Binding-site contacts:
Ligand atom C4 contacts residue ASN348 of chain 1.B at 4.3 Å.
Ligand atom O6 contacts residue ASN346 of chain 1.B at 4.4 Å.
Ligand atom O7 contacts residue ASN348 of chain 1.B at 3.8 Å.
Ligand atom O5 contacts residue ASN348 of chain 1.B at 2.4 Å (h-bond).
Ligand atom C5 contacts residue ASN348 of chain 1.B at 3.6 Å.
Ligand atom C3 contacts residue ASN348 of chain 1.B at 3.9 Å.
Ligand atom C2 contacts residue ASN348 of chain 1.B at 2.5 Å.
Ligand atom C7 contacts residue ASN348 of chain 1.B at 3.6 Å.
Ligand atom C1 contacts residue ASN348 of chain 1.B at 1.4 Å.
Ligand atom N2 contacts residue ASN348 of chain 1.B at 3.0 Å (h-bond).

The protein below binds the small molecule below.
Small molecule (SMILES): CC(=O)N[C@H]1[C@H](O[C@H]2[C@H](O)[C@@H](NC(C)=O)CO[C@@H]2CO)O[C@H](CO)[C@@H](O)[C@@H]1O

Sequence of chain 1.B:
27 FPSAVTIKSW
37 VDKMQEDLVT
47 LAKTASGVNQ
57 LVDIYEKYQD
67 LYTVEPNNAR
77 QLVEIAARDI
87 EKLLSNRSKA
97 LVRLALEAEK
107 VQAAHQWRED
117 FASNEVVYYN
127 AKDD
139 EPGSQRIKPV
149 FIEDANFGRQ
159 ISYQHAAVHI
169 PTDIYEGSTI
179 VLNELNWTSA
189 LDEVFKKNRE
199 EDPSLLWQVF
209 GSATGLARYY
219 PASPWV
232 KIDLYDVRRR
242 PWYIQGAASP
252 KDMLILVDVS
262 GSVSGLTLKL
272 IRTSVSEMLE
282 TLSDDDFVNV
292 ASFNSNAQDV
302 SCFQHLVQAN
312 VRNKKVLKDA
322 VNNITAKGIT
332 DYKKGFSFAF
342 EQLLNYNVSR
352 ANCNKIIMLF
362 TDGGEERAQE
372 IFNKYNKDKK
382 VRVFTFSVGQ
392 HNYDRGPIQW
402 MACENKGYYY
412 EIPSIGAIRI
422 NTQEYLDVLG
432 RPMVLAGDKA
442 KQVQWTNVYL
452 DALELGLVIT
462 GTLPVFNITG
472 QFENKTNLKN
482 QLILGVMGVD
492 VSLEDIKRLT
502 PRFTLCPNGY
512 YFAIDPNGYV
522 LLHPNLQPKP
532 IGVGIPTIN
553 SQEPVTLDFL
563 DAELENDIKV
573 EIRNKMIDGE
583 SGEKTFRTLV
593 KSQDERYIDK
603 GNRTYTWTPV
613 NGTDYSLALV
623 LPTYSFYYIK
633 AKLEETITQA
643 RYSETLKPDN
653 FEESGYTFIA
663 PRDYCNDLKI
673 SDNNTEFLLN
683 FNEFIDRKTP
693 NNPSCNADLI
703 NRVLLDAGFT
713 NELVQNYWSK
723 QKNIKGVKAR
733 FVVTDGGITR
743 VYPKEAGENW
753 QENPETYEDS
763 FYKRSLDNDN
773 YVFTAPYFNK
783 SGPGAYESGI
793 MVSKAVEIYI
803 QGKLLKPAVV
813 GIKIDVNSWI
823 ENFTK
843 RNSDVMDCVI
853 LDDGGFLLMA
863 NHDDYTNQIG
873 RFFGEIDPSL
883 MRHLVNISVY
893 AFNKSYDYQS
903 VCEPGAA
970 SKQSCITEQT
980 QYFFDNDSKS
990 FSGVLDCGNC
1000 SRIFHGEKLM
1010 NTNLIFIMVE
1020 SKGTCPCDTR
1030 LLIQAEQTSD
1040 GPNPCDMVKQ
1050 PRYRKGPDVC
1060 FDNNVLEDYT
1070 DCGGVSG